Sequence of chain 2.B:
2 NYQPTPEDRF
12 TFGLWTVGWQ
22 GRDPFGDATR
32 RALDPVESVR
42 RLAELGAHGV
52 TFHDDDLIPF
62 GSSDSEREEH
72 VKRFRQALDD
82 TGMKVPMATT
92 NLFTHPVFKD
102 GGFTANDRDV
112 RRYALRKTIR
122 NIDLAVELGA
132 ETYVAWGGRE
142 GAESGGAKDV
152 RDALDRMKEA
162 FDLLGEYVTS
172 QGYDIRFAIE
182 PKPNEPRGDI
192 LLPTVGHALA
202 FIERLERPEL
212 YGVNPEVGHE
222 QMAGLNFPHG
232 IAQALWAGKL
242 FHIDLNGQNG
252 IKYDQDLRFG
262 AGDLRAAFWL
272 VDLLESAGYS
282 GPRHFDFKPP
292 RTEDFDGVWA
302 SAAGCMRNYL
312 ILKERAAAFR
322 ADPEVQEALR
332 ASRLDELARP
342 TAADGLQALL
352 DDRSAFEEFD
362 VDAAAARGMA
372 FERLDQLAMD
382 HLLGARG

Binding-site contacts:
Ligand atom O3 contacts residue GLU67 of chain 2.B at 4.3 Å.
Ligand atom O5 contacts residue GLU67 of chain 2.B at 3.6 Å.
Ligand atom C4 contacts residue GLU67 of chain 2.B at 4.2 Å.
Ligand atom C2 contacts residue GLU67 of chain 2.B at 3.8 Å.
Ligand atom O6 contacts residue GLU67 of chain 2.B at 4.3 Å.
Ligand atom C1 contacts residue GLU67 of chain 2.B at 3.7 Å.
Ligand atom C5 contacts residue GLU67 of chain 2.B at 3.7 Å.
Ligand atom O6 contacts residue SER66 of chain 2.B at 3.4 Å.
Ligand atom O6 contacts residue SER64 of chain 2.B at 2.7 Å (h-bond).
Ligand atom C6 contacts residue SER64 of chain 2.B at 3.1 Å.
Ligand atom C3 contacts residue GLU67 of chain 2.B at 3.5 Å.
Ligand atom O5 contacts residue SER64 of chain 2.B at 4.0 Å.
Ligand atom O4 contacts residue SER64 of chain 2.B at 4.0 Å.
Ligand atom O4 contacts residue GLU67 of chain 2.B at 4.1 Å.
Ligand atom C5 contacts residue SER64 of chain 2.B at 3.2 Å.
Ligand atom C4 contacts residue SER64 of chain 2.B at 4.4 Å.

This small molecule binds to this protein.
Small molecule (SMILES): OC[C@H]1O[C@](O)(CO)[C@@H](O)[C@@H]1O